Sequence of chain 1.A:
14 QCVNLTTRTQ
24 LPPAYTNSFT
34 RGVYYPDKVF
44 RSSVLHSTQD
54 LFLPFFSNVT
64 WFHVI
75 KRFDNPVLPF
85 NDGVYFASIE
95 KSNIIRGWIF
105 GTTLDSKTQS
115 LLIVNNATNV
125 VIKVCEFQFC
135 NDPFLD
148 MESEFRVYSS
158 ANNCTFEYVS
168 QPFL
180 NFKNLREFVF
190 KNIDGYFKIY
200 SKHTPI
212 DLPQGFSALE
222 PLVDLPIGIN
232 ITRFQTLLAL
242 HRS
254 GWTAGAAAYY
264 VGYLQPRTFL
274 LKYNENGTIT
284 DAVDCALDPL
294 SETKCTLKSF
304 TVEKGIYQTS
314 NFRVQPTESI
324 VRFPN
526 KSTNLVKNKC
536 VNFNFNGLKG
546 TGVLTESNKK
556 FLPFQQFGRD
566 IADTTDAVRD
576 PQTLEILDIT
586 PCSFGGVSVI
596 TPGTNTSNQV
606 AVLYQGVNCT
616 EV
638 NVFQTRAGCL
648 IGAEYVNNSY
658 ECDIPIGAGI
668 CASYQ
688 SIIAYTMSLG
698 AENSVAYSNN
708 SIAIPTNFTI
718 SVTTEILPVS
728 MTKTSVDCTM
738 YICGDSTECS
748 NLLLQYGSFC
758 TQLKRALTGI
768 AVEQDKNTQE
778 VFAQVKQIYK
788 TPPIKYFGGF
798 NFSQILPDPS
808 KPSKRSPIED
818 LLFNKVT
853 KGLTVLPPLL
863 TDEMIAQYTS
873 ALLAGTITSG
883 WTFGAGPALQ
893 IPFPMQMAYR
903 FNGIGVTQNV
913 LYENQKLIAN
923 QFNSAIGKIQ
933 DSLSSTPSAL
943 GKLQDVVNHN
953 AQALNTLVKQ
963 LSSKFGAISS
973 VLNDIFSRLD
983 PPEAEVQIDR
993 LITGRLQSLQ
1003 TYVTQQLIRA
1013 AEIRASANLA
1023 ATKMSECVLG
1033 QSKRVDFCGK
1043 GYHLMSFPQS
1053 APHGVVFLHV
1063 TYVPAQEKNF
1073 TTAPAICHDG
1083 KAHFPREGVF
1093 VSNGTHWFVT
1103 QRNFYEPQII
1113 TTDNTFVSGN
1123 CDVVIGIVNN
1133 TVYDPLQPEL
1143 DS

A protein and the small-molecule ligand that binds it are described below.
Small molecule (SMILES): CC(=O)N[C@H]1[C@H](O[C@H]2[C@H](O)[C@@H](NC(C)=O)CO[C@@H]2CO)O[C@H](CO)[C@@H](O)[C@@H]1O

Binding-site contacts:
Ligand atom C5 contacts residue ASN1095 of chain 1.A at 3.7 Å.
Ligand atom C5 contacts residue PHE1100 of chain 1.A at 3.7 Å (hydrophobic).
Ligand atom O3 contacts residue THR1097 of chain 1.A at 4.3 Å.
Ligand atom C3 contacts residue HIS1098 of chain 1.A at 3.7 Å.
Ligand atom C2 contacts residue ASN1095 of chain 1.A at 2.5 Å.
Ligand atom C3 contacts residue THR1097 of chain 1.A at 3.9 Å.
Ligand atom N2 contacts residue THR1097 of chain 1.A at 3.0 Å (h-bond).
Ligand atom C8 contacts residue ASN1095 of chain 1.A at 3.5 Å.
Ligand atom C3 contacts residue ASN1095 of chain 1.A at 3.8 Å.
Ligand atom O5 contacts residue ASN1095 of chain 1.A at 2.4 Å (h-bond).
Ligand atom O6 contacts residue PHE1100 of chain 1.A at 3.9 Å.
Ligand atom O5 contacts residue PHE1100 of chain 1.A at 3.7 Å.
Ligand atom C6 contacts residue PHE1100 of chain 1.A at 3.6 Å (hydrophobic).
Ligand atom C2 contacts residue THR1097 of chain 1.A at 3.9 Å.
Ligand atom C1 contacts residue ASN1095 of chain 1.A at 1.4 Å.
Ligand atom C8 contacts residue THR1097 of chain 1.A at 3.8 Å.
Ligand atom C1 contacts residue HIS1098 of chain 1.A at 4.3 Å.
Ligand atom C7 contacts residue HIS1098 of chain 1.A at 3.7 Å.
Ligand atom O7 contacts residue HIS1098 of chain 1.A at 3.2 Å.
Ligand atom N2 contacts residue ASN1095 of chain 1.A at 2.9 Å (h-bond).
Ligand atom O4 contacts residue HIS1098 of chain 1.A at 3.5 Å (h-bond).
Ligand atom C1 contacts residue THR1097 of chain 1.A at 4.3 Å.
Ligand atom O5 contacts residue HIS1098 of chain 1.A at 4.4 Å.
Ligand atom C8 contacts residue GLY1096 of chain 1.A at 4.2 Å.
Ligand atom C1 contacts residue PHE1100 of chain 1.A at 4.1 Å (hydrophobic).
Ligand atom C7 contacts residue THR1097 of chain 1.A at 3.9 Å.
Ligand atom C8 contacts residue HIS1098 of chain 1.A at 4.2 Å.
Ligand atom N2 contacts residue HIS1098 of chain 1.A at 4.4 Å.
Ligand atom C4 contacts residue ASN1095 of chain 1.A at 4.2 Å.
Ligand atom O7 contacts residue ASN1095 of chain 1.A at 3.3 Å (h-bond).
Ligand atom C4 contacts residue HIS1098 of chain 1.A at 3.7 Å.
Ligand atom C6 contacts residue HIS1098 of chain 1.A at 4.5 Å.
Ligand atom C5 contacts residue HIS1098 of chain 1.A at 3.5 Å.
Ligand atom C7 contacts residue ASN1095 of chain 1.A at 3.3 Å.